A protein and the small-molecule ligand that binds it are described below.
Small molecule (SMILES): N[C@@H](Cc1c[nH]c2ccccc12)C(=O)O

Sequence of chain 1.EB:
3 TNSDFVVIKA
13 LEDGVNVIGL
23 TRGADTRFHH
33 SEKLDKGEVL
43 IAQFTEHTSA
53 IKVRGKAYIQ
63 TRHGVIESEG

Sequence of chain 1.DB:
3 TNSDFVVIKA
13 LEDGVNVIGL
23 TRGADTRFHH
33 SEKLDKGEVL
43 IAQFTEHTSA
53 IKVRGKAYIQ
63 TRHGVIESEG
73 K

Binding-site contacts:
Ligand atom N contacts residue THR23 of chain 1.EB at 2.8 Å (h-bond).
Ligand atom N contacts residue ARG24 of chain 1.EB at 4.0 Å.
Ligand atom N contacts residue THR28 of chain 1.EB at 2.7 Å (h-bond).
Ligand atom CD1 contacts residue GLN45 of chain 1.DB at 3.6 Å.
Ligand atom CB contacts residue SER51 of chain 1.EB at 3.2 Å.
Ligand atom CZ3 contacts residue HIS32 of chain 1.DB at 3.9 Å.
Ligand atom CZ2 contacts residue ILE53 of chain 1.DB at 3.9 Å (hydrophobic).
Ligand atom CH2 contacts residue GLY21 of chain 1.DB at 3.6 Å.
Ligand atom CD1 contacts residue SER51 of chain 1.EB at 3.4 Å.
Ligand atom CZ3 contacts residue GLY21 of chain 1.DB at 3.6 Å.
Ligand atom C contacts residue SER51 of chain 1.EB at 3.4 Å.
Ligand atom C contacts residue THR50 of chain 1.DB at 3.9 Å.
Ligand atom OXT contacts residue THR47 of chain 1.DB at 2.6 Å (h-bond).
Ligand atom CH2 contacts residue ILE20 of chain 1.DB at 4.0 Å (hydrophobic).
Ligand atom CA contacts residue SER51 of chain 1.EB at 3.8 Å.
Ligand atom C contacts residue GLY25 of chain 1.EB at 3.4 Å.
Ligand atom NE1 contacts residue GLN45 of chain 1.DB at 2.9 Å (h-bond).
Ligand atom CB contacts residue THR28 of chain 1.EB at 3.5 Å.
Ligand atom O contacts residue GLY25 of chain 1.EB at 3.0 Å (h-bond).
Ligand atom N contacts residue ASP27 of chain 1.EB at 3.1 Å (salt-bridge).
Ligand atom CB contacts residue THR23 of chain 1.EB at 3.7 Å.
Ligand atom N contacts residue GLY25 of chain 1.EB at 2.9 Å (h-bond).
Ligand atom OXT contacts residue HIS49 of chain 1.DB at 3.8 Å.
Ligand atom O contacts residue THR23 of chain 1.EB at 4.0 Å.
Ligand atom CD1 contacts residue THR47 of chain 1.DB at 4.0 Å.
Ligand atom CG contacts residue SER51 of chain 1.EB at 3.7 Å.
Ligand atom CA contacts residue THR28 of chain 1.EB at 3.1 Å.
Ligand atom NE1 contacts residue ALA44 of chain 1.DB at 3.8 Å.
Ligand atom C contacts residue THR47 of chain 1.DB at 3.5 Å.
Ligand atom CA contacts residue THR23 of chain 1.EB at 3.7 Å.
Ligand atom CZ2 contacts residue THR50 of chain 1.DB at 4.0 Å.
Ligand atom CE2 contacts residue GLN45 of chain 1.DB at 4.0 Å.
Ligand atom O contacts residue SER51 of chain 1.EB at 2.8 Å (h-bond).
Ligand atom CA contacts residue GLY25 of chain 1.EB at 3.5 Å.
Ligand atom O contacts residue THR47 of chain 1.DB at 3.6 Å (h-bond).
Ligand atom O contacts residue ARG24 of chain 1.EB at 3.5 Å.
Ligand atom OXT contacts residue GLY25 of chain 1.EB at 4.0 Å.
Ligand atom CE3 contacts residue HIS32 of chain 1.DB at 4.0 Å.
Ligand atom CZ2 contacts residue ALA44 of chain 1.DB at 4.0 Å (hydrophobic).
Ligand atom OXT contacts residue THR50 of chain 1.DB at 2.8 Å (h-bond).